Binding-site contacts:
Ligand atom C1 contacts residue TRP136 of chain 4.A at 3.5 Å (hydrophobic).
Ligand atom O1 contacts residue LYS182 of chain 4.A at 3.2 Å (salt-bridge).
Ligand atom O5 contacts residue HIS53 of chain 4.A at 2.9 Å (h-bond).
Ligand atom O1 contacts residue HIS219 of chain 4.A at 3.2 Å (h-bond).
Ligand atom O2 contacts residue HIS219 of chain 4.A at 3.1 Å.
Ligand atom C4 contacts residue XYS1 of chain 4.B at 0.9 Å.
Ligand atom C5 contacts residue XYS1 of chain 4.B at 0.7 Å.
Ligand atom O4 contacts residue MG1 of chain 4.E at 2.7 Å.
Ligand atom O2 contacts residue MG1 of chain 4.E at 1.9 Å.
Ligand atom O3 contacts residue ASP286 of chain 4.A at 2.6 Å (salt-bridge).
Ligand atom C2 contacts residue ASP286 of chain 4.A at 3.6 Å.
Ligand atom O2 contacts residue GLU216 of chain 4.A at 3.1 Å (salt-bridge).
Ligand atom C3 contacts residue MG1 of chain 4.E at 3.4 Å.
Ligand atom C2 contacts residue HIS219 of chain 4.A at 3.8 Å.
Ligand atom O3 contacts residue TRP15 of chain 4.A at 3.6 Å (h-bond).
Ligand atom O4 contacts residue XYS1 of chain 4.B at 1.1 Å.
Ligand atom O1 contacts residue XYS1 of chain 4.B at 3.2 Å (h-bond).
Ligand atom O4 contacts residue ASP286 of chain 4.A at 3.6 Å.
Ligand atom O4 contacts residue ASP244 of chain 4.A at 3.6 Å.
Ligand atom O2 contacts residue ASP286 of chain 4.A at 2.7 Å (salt-bridge).
Ligand atom C5 contacts residue HIS53 of chain 4.A at 3.0 Å.
Ligand atom C3 contacts residue ASP286 of chain 4.A at 3.6 Å.
Ligand atom C4 contacts residue GLU180 of chain 4.A at 3.4 Å.
Ligand atom C1 contacts residue PHE25 of chain 2.A at 3.7 Å (hydrophobic).
Ligand atom O2 contacts residue XYS1 of chain 4.B at 2.0 Å (h-bond).
Ligand atom O1 contacts residue MG1 of chain 4.D at 3.5 Å.
Ligand atom C4 contacts residue MG1 of chain 4.E at 3.5 Å.
Ligand atom O5 contacts residue TRP136 of chain 4.A at 3.5 Å.
Ligand atom C1 contacts residue XYS1 of chain 4.B at 2.0 Å.
Ligand atom O2 contacts residue GLU180 of chain 4.A at 2.6 Å (salt-bridge).
Ligand atom C2 contacts residue XYS1 of chain 4.B at 1.5 Å.
Ligand atom C2 contacts residue MG1 of chain 4.E at 3.0 Å.
Ligand atom O3 contacts residue MG1 of chain 4.E at 3.0 Å.
Ligand atom C3 contacts residue XYS1 of chain 4.B at 0.2 Å.
Ligand atom O2 contacts residue MG1 of chain 4.D at 3.7 Å.
Ligand atom O3 contacts residue XYS1 of chain 4.B at 1.4 Å (h-bond).
Ligand atom C2 contacts residue GLU180 of chain 4.A at 3.1 Å.
Ligand atom O1 contacts residue TRP136 of chain 4.A at 3.3 Å.
Ligand atom O5 contacts residue XYS1 of chain 4.B at 0.8 Å.
Ligand atom O4 contacts residue GLU180 of chain 4.A at 2.6 Å (salt-bridge).

A protein and the small-molecule ligand that binds it are described below.
Small molecule (SMILES): O=C[C@H](O)[C@@H](O)[C@H](O)CO

Sequence of chain 2.A:
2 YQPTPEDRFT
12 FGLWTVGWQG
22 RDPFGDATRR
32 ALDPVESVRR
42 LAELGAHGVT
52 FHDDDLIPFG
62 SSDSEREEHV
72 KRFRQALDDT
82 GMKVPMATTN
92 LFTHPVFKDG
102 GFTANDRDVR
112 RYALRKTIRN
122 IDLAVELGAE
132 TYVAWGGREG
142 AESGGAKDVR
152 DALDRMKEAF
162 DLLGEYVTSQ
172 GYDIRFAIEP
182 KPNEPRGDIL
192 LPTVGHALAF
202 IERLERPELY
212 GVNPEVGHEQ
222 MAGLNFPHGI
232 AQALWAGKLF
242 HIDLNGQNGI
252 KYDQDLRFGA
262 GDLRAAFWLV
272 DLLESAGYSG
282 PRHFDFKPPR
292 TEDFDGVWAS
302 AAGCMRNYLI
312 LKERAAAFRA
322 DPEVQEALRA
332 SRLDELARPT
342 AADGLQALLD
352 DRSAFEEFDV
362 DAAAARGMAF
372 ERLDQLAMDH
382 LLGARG

Sequence of chain 4.A:
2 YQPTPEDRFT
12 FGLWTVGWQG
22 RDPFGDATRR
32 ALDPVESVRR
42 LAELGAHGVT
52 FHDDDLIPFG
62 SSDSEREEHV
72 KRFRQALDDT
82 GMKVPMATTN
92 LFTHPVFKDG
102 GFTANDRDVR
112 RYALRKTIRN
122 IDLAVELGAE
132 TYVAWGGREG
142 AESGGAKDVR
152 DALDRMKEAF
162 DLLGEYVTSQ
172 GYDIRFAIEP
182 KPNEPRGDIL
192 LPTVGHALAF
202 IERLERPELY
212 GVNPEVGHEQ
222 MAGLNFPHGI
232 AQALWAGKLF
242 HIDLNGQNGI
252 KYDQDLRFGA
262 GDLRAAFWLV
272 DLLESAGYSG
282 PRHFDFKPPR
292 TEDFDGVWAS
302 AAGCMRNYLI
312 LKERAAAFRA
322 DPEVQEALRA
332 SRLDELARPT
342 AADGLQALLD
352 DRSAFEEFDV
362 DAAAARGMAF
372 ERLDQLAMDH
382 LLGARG